Sequence of chain 22.B:
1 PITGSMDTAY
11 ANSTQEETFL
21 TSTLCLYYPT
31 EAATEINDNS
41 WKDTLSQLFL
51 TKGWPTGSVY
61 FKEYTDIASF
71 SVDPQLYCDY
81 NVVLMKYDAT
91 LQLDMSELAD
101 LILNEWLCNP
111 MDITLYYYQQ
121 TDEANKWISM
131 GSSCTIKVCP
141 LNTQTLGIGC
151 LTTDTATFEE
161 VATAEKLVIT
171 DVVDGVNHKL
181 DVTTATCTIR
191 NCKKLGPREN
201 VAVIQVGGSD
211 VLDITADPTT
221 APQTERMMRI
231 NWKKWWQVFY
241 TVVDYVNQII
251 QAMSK

The small molecule below binds the protein below.
Small molecule (SMILES): CC(=O)N[C@H]1[C@H](O[C@H]2[C@H](O)[C@@H](NC(C)=O)CO[C@@H]2CO)O[C@H](CO)[C@@H](O)[C@@H]1O

Binding-site contacts:
Ligand atom C1 contacts residue ASN12 of chain 22.B at 2.2 Å.
Ligand atom O5 contacts residue ASN12 of chain 22.B at 2.7 Å (h-bond).
Ligand atom C5 contacts residue ASN12 of chain 22.B at 4.1 Å.
Ligand atom O7 contacts residue ASN12 of chain 22.B at 3.7 Å.
Ligand atom C2 contacts residue ASN12 of chain 22.B at 3.2 Å.
Ligand atom N2 contacts residue ASN12 of chain 22.B at 3.8 Å.
Ligand atom C7 contacts residue ASN12 of chain 22.B at 3.9 Å.